Sequence of chain 1.B:
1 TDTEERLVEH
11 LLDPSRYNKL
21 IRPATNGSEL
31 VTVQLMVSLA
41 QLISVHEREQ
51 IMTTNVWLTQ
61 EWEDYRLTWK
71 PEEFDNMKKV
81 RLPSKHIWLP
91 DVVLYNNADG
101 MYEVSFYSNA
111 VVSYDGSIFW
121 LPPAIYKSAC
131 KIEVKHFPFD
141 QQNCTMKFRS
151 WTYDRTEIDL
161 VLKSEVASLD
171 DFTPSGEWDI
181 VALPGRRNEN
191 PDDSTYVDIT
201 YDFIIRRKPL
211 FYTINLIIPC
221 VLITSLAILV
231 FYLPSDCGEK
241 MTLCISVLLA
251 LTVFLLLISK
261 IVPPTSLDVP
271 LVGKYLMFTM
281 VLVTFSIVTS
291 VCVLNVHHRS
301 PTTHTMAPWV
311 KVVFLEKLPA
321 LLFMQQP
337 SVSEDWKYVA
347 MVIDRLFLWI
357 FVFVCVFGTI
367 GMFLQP

Sequence of chain 1.A:
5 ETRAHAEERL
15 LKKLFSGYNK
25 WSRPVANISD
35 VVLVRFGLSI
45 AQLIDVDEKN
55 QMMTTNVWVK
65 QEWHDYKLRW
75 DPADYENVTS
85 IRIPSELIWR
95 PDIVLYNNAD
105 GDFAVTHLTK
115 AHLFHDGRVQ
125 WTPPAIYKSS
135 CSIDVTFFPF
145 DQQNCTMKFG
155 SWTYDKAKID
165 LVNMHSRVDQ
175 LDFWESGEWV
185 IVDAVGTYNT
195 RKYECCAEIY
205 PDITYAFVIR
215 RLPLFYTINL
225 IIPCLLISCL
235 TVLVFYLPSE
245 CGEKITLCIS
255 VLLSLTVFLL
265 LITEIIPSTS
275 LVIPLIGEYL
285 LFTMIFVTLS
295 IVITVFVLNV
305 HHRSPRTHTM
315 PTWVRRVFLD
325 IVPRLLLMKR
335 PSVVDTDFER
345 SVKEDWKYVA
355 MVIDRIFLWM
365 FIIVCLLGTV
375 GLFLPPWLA

The protein below binds the small molecule below.
Small molecule (SMILES): CC(=O)OCC[N+](C)(C)C

Binding-site contacts:
Ligand atom C6 contacts residue CYS200 of chain 1.A at 3.7 Å (hydrophobic).
Ligand atom C9 contacts residue CYS200 of chain 1.A at 4.2 Å (hydrophobic).
Ligand atom C6 contacts residue PHE119 of chain 1.B at 3.9 Å (hydrophobic).
Ligand atom C9 contacts residue CYS199 of chain 1.A at 3.7 Å (hydrophobic).
Ligand atom C9 contacts residue TRP156 of chain 1.A at 3.5 Å (hydrophobic).
Ligand atom C2 contacts residue CYS199 of chain 1.A at 4.2 Å (hydrophobic).
Ligand atom C10 contacts residue TYR204 of chain 1.A at 4.4 Å (hydrophobic).
Ligand atom C6 contacts residue THR157 of chain 1.A at 4.3 Å.
Ligand atom O7 contacts residue THR157 of chain 1.A at 3.5 Å.
Ligand atom C10 contacts residue TRP156 of chain 1.A at 3.2 Å (hydrophobic).
Ligand atom C6 contacts residue TRP156 of chain 1.A at 4.2 Å (hydrophobic).
Ligand atom C10 contacts residue SER155 of chain 1.A at 4.3 Å.
Ligand atom C6 contacts residue VAL111 of chain 1.B at 4.2 Å (hydrophobic).
Ligand atom C5 contacts residue PHE119 of chain 1.B at 4.2 Å (hydrophobic).
Ligand atom C2 contacts residue TRP156 of chain 1.A at 4.0 Å (hydrophobic).
Ligand atom O7 contacts residue LEU121 of chain 1.B at 3.7 Å.
Ligand atom C8 contacts residue TRP57 of chain 1.B at 3.6 Å (hydrophobic).
Ligand atom C10 contacts residue TYR100 of chain 1.A at 3.3 Å (hydrophobic).
Ligand atom O4 contacts residue CYS200 of chain 1.A at 3.8 Å.
Ligand atom N1 contacts residue CYS199 of chain 1.A at 4.3 Å.
Ligand atom C5 contacts residue LEU121 of chain 1.B at 4.2 Å (hydrophobic).
Ligand atom O4 contacts residue LEU121 of chain 1.B at 4.1 Å.
Ligand atom C5 contacts residue THR157 of chain 1.A at 4.1 Å.
Ligand atom C3 contacts residue TRP156 of chain 1.A at 3.3 Å (hydrophobic).
Ligand atom C9 contacts residue TYR204 of chain 1.A at 3.4 Å (hydrophobic).
Ligand atom O4 contacts residue TRP156 of chain 1.A at 3.2 Å (h-bond).
Ligand atom O7 contacts residue TRP156 of chain 1.A at 3.8 Å.
Ligand atom C6 contacts residue TYR204 of chain 1.A at 3.3 Å (hydrophobic).
Ligand atom C5 contacts residue TRP156 of chain 1.A at 3.5 Å (hydrophobic).
Ligand atom O4 contacts residue CYS199 of chain 1.A at 4.2 Å.
Ligand atom C5 contacts residue CYS200 of chain 1.A at 4.2 Å (hydrophobic).
Ligand atom C2 contacts residue LEU121 of chain 1.B at 3.8 Å (hydrophobic).
Ligand atom N1 contacts residue TYR100 of chain 1.A at 4.5 Å.
Ligand atom C8 contacts residue TYR197 of chain 1.A at 3.5 Å (hydrophobic).
Ligand atom C8 contacts residue CYS199 of chain 1.A at 4.2 Å (hydrophobic).
Ligand atom C5 contacts residue TYR204 of chain 1.A at 4.2 Å (hydrophobic).
Ligand atom N1 contacts residue TRP156 of chain 1.A at 3.8 Å.
Ligand atom O4 contacts residue TYR204 of chain 1.A at 4.1 Å.
Ligand atom C8 contacts residue TYR100 of chain 1.A at 4.4 Å (hydrophobic).
Ligand atom C3 contacts residue LEU121 of chain 1.B at 3.8 Å (hydrophobic).